Sequence of chain 1.A:
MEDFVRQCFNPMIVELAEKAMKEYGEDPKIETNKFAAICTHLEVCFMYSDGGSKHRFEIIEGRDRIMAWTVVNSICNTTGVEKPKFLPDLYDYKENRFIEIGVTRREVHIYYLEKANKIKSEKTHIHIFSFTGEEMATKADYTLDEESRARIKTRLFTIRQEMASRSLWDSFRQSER

This small molecule binds to this protein.
Small molecule (SMILES): O=C(N/N=C/c1cc(O)c(O)c(O)c1)c1cc(O)c(O)c(O)c1

Binding-site contacts:
Ligand atom O10 contacts residue GLU100 of chain 1.A at 3.0 Å (salt-bridge).
Ligand atom O10 contacts residue MN1 of chain 1.B at 1.9 Å.
Ligand atom C12 contacts residue MN1 of chain 1.C at 4.2 Å.
Ligand atom O13 contacts residue MN1 of chain 1.B at 2.2 Å.
Ligand atom C22 contacts residue GLU26 of chain 1.A at 4.2 Å.
Ligand atom O10 contacts residue GLU61 of chain 1.A at 3.4 Å (salt-bridge).
Ligand atom C12 contacts residue GLU100 of chain 1.A at 3.7 Å.
Ligand atom O34 contacts residue LYS34 of chain 1.A at 2.9 Å (salt-bridge).
Ligand atom O13 contacts residue GLU100 of chain 1.A at 3.0 Å (salt-bridge).
Ligand atom O13 contacts residue ILE101 of chain 1.A at 3.2 Å (h-bond).
Ligand atom C30 contacts residue TYR24 of chain 1.A at 4.1 Å (hydrophobic).
Ligand atom O10 contacts residue MN1 of chain 1.C at 2.2 Å.
Ligand atom O13 contacts residue LYS115 of chain 1.A at 2.8 Å (salt-bridge).
Ligand atom C09 contacts residue LYS115 of chain 1.A at 4.1 Å.
Ligand atom O10 contacts residue HIS41 of chain 1.A at 3.1 Å (h-bond).
Ligand atom C19 contacts residue TYR24 of chain 1.A at 4.1 Å (hydrophobic).
Ligand atom C12 contacts residue MN1 of chain 1.B at 3.0 Å.
Ligand atom O13 contacts residue TYR111 of chain 1.A at 4.2 Å.
Ligand atom C12 contacts residue HIS41 of chain 1.A at 3.8 Å.
Ligand atom C09 contacts residue MN1 of chain 1.C at 3.0 Å.
Ligand atom C06 contacts residue GLU61 of chain 1.A at 3.8 Å.
Ligand atom O10 contacts residue ASP89 of chain 1.A at 3.0 Å (salt-bridge).
Ligand atom C01 contacts residue LYS115 of chain 1.A at 3.4 Å.
Ligand atom C06 contacts residue MN1 of chain 1.B at 4.2 Å.
Ligand atom C12 contacts residue LYS115 of chain 1.A at 3.1 Å.
Ligand atom C09 contacts residue GLU100 of chain 1.A at 3.7 Å.
Ligand atom C09 contacts residue GLU61 of chain 1.A at 3.9 Å.
Ligand atom C31 contacts residue TYR24 of chain 1.A at 4.1 Å (hydrophobic).
Ligand atom C33 contacts residue GLU26 of chain 1.A at 3.9 Å.
Ligand atom O10 contacts residue ILE101 of chain 1.A at 4.1 Å.
Ligand atom C06 contacts residue MN1 of chain 1.C at 3.0 Å.
Ligand atom O23 contacts residue GLU26 of chain 1.A at 3.6 Å.
Ligand atom O34 contacts residue GLU26 of chain 1.A at 2.6 Å (salt-bridge).
Ligand atom C09 contacts residue MN1 of chain 1.B at 2.9 Å.
Ligand atom C09 contacts residue HIS41 of chain 1.A at 3.7 Å.
Ligand atom O07 contacts residue MN1 of chain 1.C at 2.2 Å.
Ligand atom C33 contacts residue LYS34 of chain 1.A at 4.0 Å.
Ligand atom C28 contacts residue TYR24 of chain 1.A at 4.1 Å (hydrophobic).
Ligand atom O07 contacts residue GLU61 of chain 1.A at 3.1 Å (salt-bridge).
Ligand atom O13 contacts residue HIS41 of chain 1.A at 3.1 Å (h-bond).